Sequence of chain 1.B:
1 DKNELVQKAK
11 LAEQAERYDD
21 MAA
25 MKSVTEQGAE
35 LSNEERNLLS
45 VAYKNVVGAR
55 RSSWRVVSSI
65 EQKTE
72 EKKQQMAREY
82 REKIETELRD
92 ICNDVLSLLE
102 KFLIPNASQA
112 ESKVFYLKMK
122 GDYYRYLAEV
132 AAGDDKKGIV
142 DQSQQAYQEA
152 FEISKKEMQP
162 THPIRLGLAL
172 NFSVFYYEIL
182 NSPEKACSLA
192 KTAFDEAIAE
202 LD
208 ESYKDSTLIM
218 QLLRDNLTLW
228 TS

A protein and the small-molecule ligand that binds it are described below.
Small molecule (SMILES): CSCC[C@H](NC(=O)[C@H](COP(=O)(O)O)NC(=O)[C@@H]1CCCN1C(=O)[C@H](CO)NC(=O)[C@@H](N)CCCN=C(N)N)C(=O)N1CCC[C@H]1C(=O)N[C@@H](C)C=O

Binding-site contacts:
Ligand atom P contacts residue ARG126 of chain 1.B at 3.8 Å.
Ligand atom O contacts residue VAL175 of chain 1.B at 3.7 Å.
Ligand atom CB contacts residue VAL45 of chain 1.B at 3.9 Å (hydrophobic).
Ligand atom O2P contacts residue ARG55 of chain 1.B at 3.3 Å (salt-bridge).
Ligand atom O contacts residue LYS48 of chain 1.B at 3.6 Å.
Ligand atom CB contacts residue ASN172 of chain 1.B at 3.1 Å.
Ligand atom CB contacts residue ARG55 of chain 1.B at 3.4 Å.
Ligand atom O contacts residue LEU171 of chain 1.B at 3.8 Å.
Ligand atom OG contacts residue GLU130 of chain 1.B at 3.6 Å (salt-bridge).
Ligand atom CG contacts residue GLY168 of chain 1.B at 3.7 Å.
Ligand atom O1P contacts residue TYR127 of chain 1.B at 2.7 Å (h-bond).
Ligand atom CG contacts residue ASN223 of chain 1.B at 3.7 Å.
Ligand atom CB contacts residue ASN223 of chain 1.B at 3.4 Å.
Ligand atom N contacts residue ASN172 of chain 1.B at 2.8 Å (h-bond).
Ligand atom OG contacts residue ARG55 of chain 1.B at 3.3 Å (salt-bridge).
Ligand atom CB contacts residue ASN172 of chain 1.B at 3.5 Å.
Ligand atom SD contacts residue ILE216 of chain 1.B at 3.9 Å.
Ligand atom CA contacts residue ASN172 of chain 1.B at 3.7 Å.
Ligand atom CB contacts residue ARG59 of chain 1.B at 3.8 Å.
Ligand atom CG contacts residue LEU219 of chain 1.B at 4.0 Å (hydrophobic).
Ligand atom O3P contacts residue ARG55 of chain 1.B at 3.2 Å (salt-bridge).
Ligand atom OG contacts residue GLU179 of chain 1.B at 3.1 Å (salt-bridge).
Ligand atom CA contacts residue ASN172 of chain 1.B at 3.5 Å.
Ligand atom OG contacts residue ARG59 of chain 1.B at 2.5 Å (salt-bridge).
Ligand atom SD contacts residue GLY168 of chain 1.B at 3.8 Å.
Ligand atom C contacts residue LEU171 of chain 1.B at 3.6 Å (hydrophobic).
Ligand atom N contacts residue LEU171 of chain 1.B at 3.5 Å.
Ligand atom CG contacts residue LYS119 of chain 1.B at 3.7 Å.
Ligand atom O contacts residue ASN223 of chain 1.B at 3.6 Å.
Ligand atom CG contacts residue ASN172 of chain 1.B at 3.6 Å.
Ligand atom O1P contacts residue LYS48 of chain 1.B at 3.9 Å.
Ligand atom P contacts residue ARG55 of chain 1.B at 3.9 Å.
Ligand atom O1P contacts residue ARG126 of chain 1.B at 2.9 Å (salt-bridge).
Ligand atom O2P contacts residue ARG126 of chain 1.B at 2.8 Å (salt-bridge).
Ligand atom CD contacts residue GLU179 of chain 1.B at 3.3 Å.
Ligand atom CD contacts residue LEU219 of chain 1.B at 3.4 Å (hydrophobic).
Ligand atom CB contacts residue ARG126 of chain 1.B at 3.9 Å.
Ligand atom C contacts residue ASN172 of chain 1.B at 3.6 Å.
Ligand atom CB contacts residue LYS119 of chain 1.B at 3.9 Å.
Ligand atom CB contacts residue GLU179 of chain 1.B at 3.8 Å.